Sequence of chain 1.B:
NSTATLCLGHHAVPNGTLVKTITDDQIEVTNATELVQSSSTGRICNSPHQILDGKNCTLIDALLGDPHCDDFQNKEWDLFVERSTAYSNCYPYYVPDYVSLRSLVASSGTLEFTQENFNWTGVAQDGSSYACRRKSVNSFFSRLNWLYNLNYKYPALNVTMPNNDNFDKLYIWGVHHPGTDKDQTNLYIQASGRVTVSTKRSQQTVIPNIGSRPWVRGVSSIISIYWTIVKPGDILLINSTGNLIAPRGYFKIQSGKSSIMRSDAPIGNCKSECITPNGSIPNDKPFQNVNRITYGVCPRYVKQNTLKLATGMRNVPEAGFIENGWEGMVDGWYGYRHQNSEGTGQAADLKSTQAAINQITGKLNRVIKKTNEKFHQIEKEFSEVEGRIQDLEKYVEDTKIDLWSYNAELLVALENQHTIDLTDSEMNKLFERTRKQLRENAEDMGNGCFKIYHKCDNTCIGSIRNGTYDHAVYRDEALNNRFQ

Binding-site contacts:
Ligand atom C1 contacts residue ASN31 of chain 1.B at 1.4 Å.
Ligand atom C6 contacts residue THR33 of chain 1.B at 4.3 Å.
Ligand atom C1 contacts residue THR311 of chain 1.B at 3.5 Å.
Ligand atom C7 contacts residue ASN31 of chain 1.B at 3.3 Å.
Ligand atom N2 contacts residue ASN31 of chain 1.B at 2.9 Å (h-bond).
Ligand atom C2 contacts residue ASN31 of chain 1.B at 2.4 Å.
Ligand atom O7 contacts residue ASN31 of chain 1.B at 3.3 Å (h-bond).
Ligand atom O5 contacts residue THR311 of chain 1.B at 3.1 Å (h-bond).
Ligand atom C6 contacts residue THR311 of chain 1.B at 4.0 Å.
Ligand atom O5 contacts residue ASN31 of chain 1.B at 2.4 Å (h-bond).
Ligand atom O6 contacts residue THR311 of chain 1.B at 3.6 Å.
Ligand atom C8 contacts residue ASN31 of chain 1.B at 4.5 Å.
Ligand atom C4 contacts residue ASN31 of chain 1.B at 4.2 Å.
Ligand atom C3 contacts residue ASN31 of chain 1.B at 3.8 Å.
Ligand atom C5 contacts residue THR311 of chain 1.B at 4.3 Å.
Ligand atom C5 contacts residue ASN31 of chain 1.B at 3.7 Å.

The protein below binds the small molecule below.
Small molecule (SMILES): CC(=O)N[C@@H]1[C@@H](O)[C@H](O)[C@@H](CO)O[C@H]1O